A protein and the small-molecule ligand that binds it are described below.
Small molecule (SMILES): Nc1ncnc2c1ncn2[C@@H]1O[C@H](CO[P](=O)(O)O[P](=O)(O)CP(=O)(O)O)[C@@H](O)[C@H]1O

Binding-site contacts:
Ligand atom C5' contacts residue TYR166 of chain 6.A at 3.7 Å (hydrophobic).
Ligand atom C8 contacts residue PHE309 of chain 6.A at 3.7 Å (hydrophobic).
Ligand atom O1G contacts residue AMZ1 of chain 6.F at 3.5 Å (h-bond).
Ligand atom PG contacts residue AMZ1 of chain 6.F at 3.2 Å.
Ligand atom O3G contacts residue AMZ1 of chain 6.F at 3.4 Å (h-bond).
Ligand atom N6 contacts residue ILE154 of chain 6.A at 3.8 Å.
Ligand atom N6 contacts residue PRO140 of chain 6.A at 3.6 Å.
Ligand atom O2' contacts residue ARG238 of chain 4.A at 2.8 Å (salt-bridge).
Ligand atom N1 contacts residue VAL202 of chain 6.A at 2.8 Å (h-bond).
Ligand atom C2 contacts residue LEU299 of chain 6.A at 3.5 Å (hydrophobic).
Ligand atom N6 contacts residue GLU199 of chain 6.A at 2.8 Å (salt-bridge).
Ligand atom C3' contacts residue GLU230 of chain 6.A at 3.4 Å.
Ligand atom N1 contacts residue LEU299 of chain 6.A at 3.6 Å.
Ligand atom C5 contacts residue GLU199 of chain 6.A at 3.8 Å.
Ligand atom C2 contacts residue TYR201 of chain 6.A at 3.8 Å (hydrophobic).
Ligand atom O1B contacts residue GLN297 of chain 6.A at 3.3 Å (h-bond).
Ligand atom C3' contacts residue PHE309 of chain 6.A at 3.6 Å (hydrophobic).
Ligand atom C6 contacts residue ILE154 of chain 6.A at 3.7 Å (hydrophobic).
Ligand atom C6 contacts residue GLU200 of chain 6.A at 3.8 Å.
Ligand atom O4' contacts residue TYR253 of chain 6.A at 3.7 Å.
Ligand atom N7 contacts residue LYS156 of chain 6.A at 2.9 Å (salt-bridge).
Ligand atom O2B contacts residue GLU310 of chain 6.A at 3.5 Å.
Ligand atom O1A contacts residue LYS156 of chain 6.A at 2.8 Å (salt-bridge).
Ligand atom C4 contacts residue ILE154 of chain 6.A at 3.7 Å (hydrophobic).
Ligand atom C2 contacts residue VAL202 of chain 6.A at 3.3 Å (hydrophobic).
Ligand atom O1A contacts residue GLU310 of chain 6.A at 3.7 Å.
Ligand atom N7 contacts residue GLU199 of chain 6.A at 3.4 Å (salt-bridge).
Ligand atom C4' contacts residue GLU230 of chain 6.A at 3.5 Å.
Ligand atom N7 contacts residue PHE309 of chain 6.A at 3.8 Å.
Ligand atom O2' contacts residue GLU230 of chain 6.A at 3.0 Å (salt-bridge).
Ligand atom O3' contacts residue GLU230 of chain 6.A at 2.4 Å (salt-bridge).
Ligand atom O2A contacts residue TYR166 of chain 6.A at 2.4 Å (h-bond).
Ligand atom C8 contacts residue LYS156 of chain 6.A at 3.4 Å.
Ligand atom O2G contacts residue AMZ1 of chain 6.F at 2.5 Å (h-bond).
Ligand atom PA contacts residue TYR166 of chain 6.A at 3.8 Å.
Ligand atom N6 contacts residue GLU200 of chain 6.A at 3.0 Å (salt-bridge).
Ligand atom C6 contacts residue GLU199 of chain 6.A at 3.7 Å.
Ligand atom C3B contacts residue TYR166 of chain 6.A at 3.6 Å (hydrophobic).
Ligand atom N1 contacts residue TYR201 of chain 6.A at 3.6 Å.
Ligand atom N9 contacts residue ILE154 of chain 6.A at 3.7 Å.

Sequence of chain 6.A:
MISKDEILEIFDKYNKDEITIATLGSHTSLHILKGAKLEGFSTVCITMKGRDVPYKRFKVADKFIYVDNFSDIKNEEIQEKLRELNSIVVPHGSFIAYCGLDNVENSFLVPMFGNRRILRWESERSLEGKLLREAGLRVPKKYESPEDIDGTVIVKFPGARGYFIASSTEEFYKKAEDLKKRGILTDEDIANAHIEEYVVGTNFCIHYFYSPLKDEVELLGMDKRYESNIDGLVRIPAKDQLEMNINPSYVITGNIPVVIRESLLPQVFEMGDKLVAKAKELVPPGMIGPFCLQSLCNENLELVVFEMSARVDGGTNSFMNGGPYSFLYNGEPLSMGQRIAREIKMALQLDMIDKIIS

Sequence of chain 4.A:
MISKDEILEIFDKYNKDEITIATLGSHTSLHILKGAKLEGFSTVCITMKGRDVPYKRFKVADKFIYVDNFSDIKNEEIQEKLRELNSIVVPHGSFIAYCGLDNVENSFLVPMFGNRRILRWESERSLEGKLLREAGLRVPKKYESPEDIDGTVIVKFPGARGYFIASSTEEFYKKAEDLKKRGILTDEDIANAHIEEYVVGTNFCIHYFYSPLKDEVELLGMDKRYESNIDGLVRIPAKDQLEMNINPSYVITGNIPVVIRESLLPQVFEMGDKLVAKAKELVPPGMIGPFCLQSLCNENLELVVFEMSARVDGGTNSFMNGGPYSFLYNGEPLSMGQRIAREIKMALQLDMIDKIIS